This protein binds this small molecule.
Small molecule (SMILES): [H]/N=C(/N)N[C@H]1C=C(C(=O)O)O[C@@H](C(=O)N(C)CCC)[C@@H]1NC(C)=O

Binding-site contacts:
Ligand atom C81 contacts residue GLU197 of chain 1.A at 3.3 Å.
Ligand atom O1B contacts residue TYR324 of chain 1.A at 3.3 Å (h-bond).
Ligand atom NE contacts residue ASP70 of chain 1.A at 3.0 Å (salt-bridge).
Ligand atom CZ contacts residue TRP98 of chain 1.A at 3.4 Å (hydrophobic).
Ligand atom O1B contacts residue ARG290 of chain 1.A at 3.1 Å (salt-bridge).
Ligand atom C3 contacts residue ASP70 of chain 1.A at 3.4 Å.
Ligand atom C91 contacts residue ALA166 of chain 1.A at 3.5 Å (hydrophobic).
Ligand atom O10 contacts residue ASP70 of chain 1.A at 3.7 Å.
Ligand atom O1A contacts residue ARG212 of chain 1.A at 3.7 Å.
Ligand atom C11 contacts residue ARG144 of chain 1.A at 3.7 Å.
Ligand atom O10 contacts residue ARG71 of chain 1.A at 3.0 Å (salt-bridge).
Ligand atom NH1 contacts residue TRP98 of chain 1.A at 3.1 Å (h-bond).
Ligand atom NE contacts residue GLU38 of chain 1.A at 3.5 Å (salt-bridge).
Ligand atom C3 contacts residue GLU38 of chain 1.A at 3.4 Å.
Ligand atom C92 contacts residue ARG144 of chain 1.A at 3.5 Å.
Ligand atom C2 contacts residue TYR324 of chain 1.A at 2.8 Å (hydrophobic).
Ligand atom NH1 contacts residue GLU38 of chain 1.A at 3.8 Å.
Ligand atom CZ contacts residue GLU38 of chain 1.A at 3.7 Å.
Ligand atom O1A contacts residue ARG290 of chain 1.A at 2.7 Å (salt-bridge).
Ligand atom C6 contacts residue TYR324 of chain 1.A at 3.5 Å (hydrophobic).
Ligand atom C1 contacts residue TYR324 of chain 1.A at 2.8 Å (hydrophobic).
Ligand atom C4 contacts residue TYR324 of chain 1.A at 3.9 Å (hydrophobic).
Ligand atom O1A contacts residue TYR324 of chain 1.A at 2.9 Å (h-bond).
Ligand atom C4 contacts residue GLU38 of chain 1.A at 3.8 Å.
Ligand atom O6 contacts residue TYR324 of chain 1.A at 3.4 Å (h-bond).
Ligand atom C6 contacts residue GLU197 of chain 1.A at 3.5 Å.
Ligand atom CZ contacts residue ASP70 of chain 1.A at 3.8 Å.
Ligand atom C91 contacts residue ARG144 of chain 1.A at 3.8 Å.
Ligand atom C3 contacts residue TYR324 of chain 1.A at 3.3 Å (hydrophobic).
Ligand atom C81 contacts residue GLU196 of chain 1.A at 3.4 Å.
Ligand atom NH2 contacts residue ASP70 of chain 1.A at 3.1 Å (salt-bridge).
Ligand atom NH2 contacts residue ARG75 of chain 1.A at 3.1 Å (salt-bridge).
Ligand atom C11 contacts residue ILE142 of chain 1.A at 3.7 Å (hydrophobic).
Ligand atom C81 contacts residue ARG144 of chain 1.A at 3.9 Å.
Ligand atom C4 contacts residue ASP70 of chain 1.A at 3.7 Å.
Ligand atom NH2 contacts residue TRP98 of chain 1.A at 2.8 Å (h-bond).
Ligand atom NH1 contacts residue GLU147 of chain 1.A at 2.9 Å (salt-bridge).
Ligand atom C1 contacts residue ARG290 of chain 1.A at 3.5 Å.
Ligand atom NH2 contacts residue GLU38 of chain 1.A at 3.7 Å.
Ligand atom O1B contacts residue ARG37 of chain 1.A at 2.8 Å (salt-bridge).

Sequence of chain 1.A:
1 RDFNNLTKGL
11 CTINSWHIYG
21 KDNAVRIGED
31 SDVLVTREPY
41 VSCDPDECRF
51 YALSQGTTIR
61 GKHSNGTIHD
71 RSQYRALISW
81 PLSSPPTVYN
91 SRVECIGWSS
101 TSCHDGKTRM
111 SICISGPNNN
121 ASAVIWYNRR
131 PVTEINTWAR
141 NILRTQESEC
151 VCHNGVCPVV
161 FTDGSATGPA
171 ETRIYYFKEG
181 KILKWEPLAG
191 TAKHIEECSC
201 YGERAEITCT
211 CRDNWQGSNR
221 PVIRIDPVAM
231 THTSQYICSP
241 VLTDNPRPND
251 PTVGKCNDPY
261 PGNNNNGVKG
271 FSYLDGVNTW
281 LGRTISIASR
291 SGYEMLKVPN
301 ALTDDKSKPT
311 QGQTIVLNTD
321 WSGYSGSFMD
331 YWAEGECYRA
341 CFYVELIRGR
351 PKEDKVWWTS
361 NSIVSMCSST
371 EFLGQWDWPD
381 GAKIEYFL